A small-molecule ligand and the protein it binds are described below.
Small molecule (SMILES): c1ccc2c(-c3cnn4cc(-c5ccc(N6CCNCC6)cc5)cnc34)ccnc2c1

Sequence of chain 1.T:
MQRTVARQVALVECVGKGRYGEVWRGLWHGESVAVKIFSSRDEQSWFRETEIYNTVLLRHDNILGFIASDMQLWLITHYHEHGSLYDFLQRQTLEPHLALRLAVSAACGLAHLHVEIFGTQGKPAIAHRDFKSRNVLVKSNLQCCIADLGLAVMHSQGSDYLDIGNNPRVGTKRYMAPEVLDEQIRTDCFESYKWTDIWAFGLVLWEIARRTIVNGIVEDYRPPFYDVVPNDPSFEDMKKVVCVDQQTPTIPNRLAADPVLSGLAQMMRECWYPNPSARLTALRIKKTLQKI

Binding-site contacts:
Ligand atom CAW contacts residue VAL16 of chain 1.T at 3.7 Å (hydrophobic).
Ligand atom CAF contacts residue HIS88 of chain 1.T at 3.7 Å.
Ligand atom NAS contacts residue VAL24 of chain 1.T at 3.5 Å.
Ligand atom CAD contacts residue THR85 of chain 1.T at 3.5 Å.
Ligand atom NAT contacts residue HIS88 of chain 1.T at 3.7 Å.
Ligand atom NAT contacts residue LEU145 of chain 1.T at 3.6 Å.
Ligand atom NAT contacts residue ALA35 of chain 1.T at 3.7 Å.
Ligand atom CAQ contacts residue GLU89 of chain 1.T at 2.9 Å.
Ligand atom CAE contacts residue ASP95 of chain 1.T at 3.6 Å.
Ligand atom CAB contacts residue ARG142 of chain 1.T at 3.7 Å.
Ligand atom CAX contacts residue GLU89 of chain 1.T at 3.7 Å.
Ligand atom CAE contacts residue VAL16 of chain 1.T at 3.8 Å (hydrophobic).
Ligand atom CAH contacts residue GLY91 of chain 1.T at 3.9 Å.
Ligand atom CAH contacts residue GLU89 of chain 1.T at 3.1 Å.
Ligand atom CAL contacts residue HIS86 of chain 1.T at 3.8 Å.
Ligand atom CAC contacts residue LEU65 of chain 1.T at 3.9 Å (hydrophobic).
Ligand atom CAL contacts residue ALA35 of chain 1.T at 3.3 Å (hydrophobic).
Ligand atom CAZ contacts residue ALA35 of chain 1.T at 3.9 Å (hydrophobic).
Ligand atom CAE contacts residue GLY91 of chain 1.T at 3.6 Å.
Ligand atom NBE contacts residue LEU145 of chain 1.T at 3.6 Å.
Ligand atom CAC contacts residue THR85 of chain 1.T at 3.9 Å.
Ligand atom CAA contacts residue ASN143 of chain 1.T at 3.7 Å.
Ligand atom CAF contacts residue TYR87 of chain 1.T at 3.5 Å (hydrophobic).
Ligand atom NBD contacts residue GLU89 of chain 1.T at 3.7 Å.
Ligand atom CAM contacts residue HIS88 of chain 1.T at 3.6 Å.
Ligand atom NAT contacts residue TYR87 of chain 1.T at 3.9 Å.
Ligand atom CAV contacts residue VAL16 of chain 1.T at 3.6 Å (hydrophobic).
Ligand atom CAF contacts residue GLU89 of chain 1.T at 3.8 Å.
Ligand atom CBC contacts residue LEU145 of chain 1.T at 3.8 Å (hydrophobic).
Ligand atom CAG contacts residue GLY91 of chain 1.T at 3.9 Å.
Ligand atom CAD contacts residue ALA35 of chain 1.T at 3.7 Å (hydrophobic).
Ligand atom NAR contacts residue LYS37 of chain 1.T at 3.6 Å.
Ligand atom CAO contacts residue GLU89 of chain 1.T at 3.4 Å.
Ligand atom CAH contacts residue TYR87 of chain 1.T at 3.5 Å (hydrophobic).
Ligand atom CBC contacts residue VAL24 of chain 1.T at 3.6 Å (hydrophobic).
Ligand atom CAF contacts residue GLY91 of chain 1.T at 3.6 Å.
Ligand atom CAV contacts residue GLY91 of chain 1.T at 3.5 Å.
Ligand atom CAM contacts residue TYR87 of chain 1.T at 3.8 Å (hydrophobic).
Ligand atom CAG contacts residue ASP95 of chain 1.T at 3.7 Å.
Ligand atom CAD contacts residue LEU65 of chain 1.T at 3.9 Å (hydrophobic).